A protein and the small-molecule ligand that binds it are described below.
Small molecule (SMILES): CC(=O)N[C@@H]1[C@@H](O)[C@H](O)[C@@H](CO)O[C@H]1O

Binding-site contacts:
Ligand atom C3 contacts residue GLU198 of chain 1.A at 4.2 Å.
Ligand atom O5 contacts residue GLU177 of chain 1.A at 3.4 Å.
Ligand atom O7 contacts residue ASN197 of chain 1.A at 3.1 Å (h-bond).
Ligand atom N2 contacts residue GLU198 of chain 1.A at 3.0 Å (salt-bridge).
Ligand atom C1 contacts residue GLU176 of chain 1.A at 3.7 Å.
Ligand atom N2 contacts residue ASN197 of chain 1.A at 2.8 Å (h-bond).
Ligand atom C1 contacts residue ASN197 of chain 1.A at 1.4 Å.
Ligand atom C6 contacts residue GLN236 of chain 1.A at 3.5 Å.
Ligand atom C5 contacts residue ASN197 of chain 1.A at 3.7 Å.
Ligand atom O5 contacts residue ILE178 of chain 1.A at 3.6 Å (h-bond).
Ligand atom O6 contacts residue LYS240 of chain 1.A at 3.8 Å.
Ligand atom C4 contacts residue GLN236 of chain 1.A at 4.4 Å.
Ligand atom O6 contacts residue GLU177 of chain 1.A at 3.6 Å.
Ligand atom C5 contacts residue GLN236 of chain 1.A at 3.9 Å.
Ligand atom C7 contacts residue GLU198 of chain 1.A at 3.7 Å.
Ligand atom C3 contacts residue ASN197 of chain 1.A at 3.7 Å.
Ligand atom C4 contacts residue ASN197 of chain 1.A at 4.2 Å.
Ligand atom O4 contacts residue GLN236 of chain 1.A at 3.6 Å.
Ligand atom C7 contacts residue ASN197 of chain 1.A at 3.1 Å.
Ligand atom C6 contacts residue ILE178 of chain 1.A at 4.2 Å (hydrophobic).
Ligand atom O6 contacts residue GLN236 of chain 1.A at 4.1 Å.
Ligand atom C1 contacts residue GLU177 of chain 1.A at 4.2 Å.
Ligand atom C7 contacts residue GLU176 of chain 1.A at 4.4 Å.
Ligand atom O6 contacts residue ILE178 of chain 1.A at 3.1 Å (h-bond).
Ligand atom O5 contacts residue GLU176 of chain 1.A at 3.9 Å.
Ligand atom O7 contacts residue GLU176 of chain 1.A at 3.6 Å (salt-bridge).
Ligand atom C5 contacts residue ILE178 of chain 1.A at 4.5 Å (hydrophobic).
Ligand atom C2 contacts residue GLU176 of chain 1.A at 4.1 Å.
Ligand atom C2 contacts residue ASN197 of chain 1.A at 2.4 Å.
Ligand atom C6 contacts residue GLU177 of chain 1.A at 3.9 Å.
Ligand atom C1 contacts residue GLU198 of chain 1.A at 4.2 Å.
Ligand atom C8 contacts residue ASN197 of chain 1.A at 4.3 Å.
Ligand atom C2 contacts residue GLU198 of chain 1.A at 3.9 Å.
Ligand atom C8 contacts residue GLU198 of chain 1.A at 3.5 Å.
Ligand atom O5 contacts residue ASN197 of chain 1.A at 2.4 Å (h-bond).
Ligand atom C5 contacts residue GLU177 of chain 1.A at 4.4 Å.
Ligand atom C1 contacts residue ILE178 of chain 1.A at 4.5 Å (hydrophobic).

Sequence of chain 1.A:
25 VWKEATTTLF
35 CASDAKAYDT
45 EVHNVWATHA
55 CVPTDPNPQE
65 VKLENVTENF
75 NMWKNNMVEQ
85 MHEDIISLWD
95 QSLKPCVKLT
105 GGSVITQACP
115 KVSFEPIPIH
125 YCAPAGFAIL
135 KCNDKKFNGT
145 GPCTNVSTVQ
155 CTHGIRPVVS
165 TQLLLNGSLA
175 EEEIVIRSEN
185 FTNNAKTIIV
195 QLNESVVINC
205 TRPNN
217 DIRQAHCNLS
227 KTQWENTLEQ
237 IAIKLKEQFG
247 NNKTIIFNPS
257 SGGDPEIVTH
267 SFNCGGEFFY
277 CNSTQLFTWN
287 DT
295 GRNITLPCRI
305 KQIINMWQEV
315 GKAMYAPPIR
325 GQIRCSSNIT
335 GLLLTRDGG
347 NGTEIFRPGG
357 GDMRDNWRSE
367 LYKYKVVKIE